Binding-site contacts:
Ligand atom C2 contacts residue ASN12 of chain 1.I at 3.2 Å.
Ligand atom O7 contacts residue ASN12 of chain 1.I at 3.7 Å.
Ligand atom N2 contacts residue ASN12 of chain 1.I at 3.8 Å.
Ligand atom C7 contacts residue ASN12 of chain 1.I at 3.9 Å.
Ligand atom C1 contacts residue ASN12 of chain 1.I at 2.1 Å.
Ligand atom O5 contacts residue ASN12 of chain 1.I at 2.6 Å (h-bond).
Ligand atom C5 contacts residue ASN12 of chain 1.I at 4.0 Å.

A small-molecule ligand and the protein it binds are described below.
Small molecule (SMILES): CC(=O)N[C@H]1[C@H](O[C@H]2[C@H](O)[C@@H](NC(C)=O)CO[C@@H]2CO)O[C@H](CO)[C@@H](O)[C@@H]1O

Sequence of chain 1.I:
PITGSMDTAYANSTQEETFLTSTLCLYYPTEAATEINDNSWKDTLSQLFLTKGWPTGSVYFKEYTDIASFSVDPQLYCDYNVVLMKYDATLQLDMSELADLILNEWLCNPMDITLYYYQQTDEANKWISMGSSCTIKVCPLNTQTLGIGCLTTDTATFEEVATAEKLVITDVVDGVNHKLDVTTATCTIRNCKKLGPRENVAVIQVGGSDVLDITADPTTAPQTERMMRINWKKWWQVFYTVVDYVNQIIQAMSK